This small molecule binds to this protein.
Small molecule (SMILES): CC(=O)N[C@H]1[C@H]([C@H](O)[C@H](O)CO)O[C@@](OC[C@H]2O[C@@H](O)[C@H](O)[C@@H](O)[C@H]2O)(C(=O)O)C[C@@H]1O

Sequence of chain 1.A:
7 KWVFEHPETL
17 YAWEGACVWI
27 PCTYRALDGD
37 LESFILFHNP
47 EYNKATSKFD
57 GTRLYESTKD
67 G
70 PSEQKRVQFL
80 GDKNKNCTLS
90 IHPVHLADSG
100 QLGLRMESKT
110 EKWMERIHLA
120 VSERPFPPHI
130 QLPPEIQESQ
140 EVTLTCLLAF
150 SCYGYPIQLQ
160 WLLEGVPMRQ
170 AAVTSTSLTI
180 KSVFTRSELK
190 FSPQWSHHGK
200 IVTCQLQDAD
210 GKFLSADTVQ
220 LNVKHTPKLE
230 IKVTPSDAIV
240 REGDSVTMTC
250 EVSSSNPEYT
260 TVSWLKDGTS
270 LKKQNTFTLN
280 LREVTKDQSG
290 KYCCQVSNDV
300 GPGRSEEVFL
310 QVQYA

Binding-site contacts:
Ligand atom O1A contacts residue ARG104 of chain 1.A at 2.5 Å (salt-bridge).
Ligand atom C9 contacts residue MET113 of chain 1.A at 3.8 Å (hydrophobic).
Ligand atom O8 contacts residue MET113 of chain 1.A at 2.7 Å (h-bond).
Ligand atom O1A contacts residue MET113 of chain 1.A at 4.0 Å.
Ligand atom C8 contacts residue MET113 of chain 1.A at 4.0 Å (hydrophobic).
Ligand atom O9 contacts residue MET113 of chain 1.A at 3.0 Å (h-bond).
Ligand atom O1A contacts residue PHE55 of chain 1.A at 3.4 Å.
Ligand atom C7 contacts residue TRP112 of chain 1.A at 4.0 Å (hydrophobic).
Ligand atom C5 contacts residue PHE55 of chain 1.A at 4.2 Å (hydrophobic).
Ligand atom O9 contacts residue TRP112 of chain 1.A at 4.1 Å.
Ligand atom C9 contacts residue TRP112 of chain 1.A at 3.6 Å (hydrophobic).
Ligand atom C6 contacts residue LYS111 of chain 1.A at 4.0 Å.
Ligand atom C5 contacts residue LYS111 of chain 1.A at 3.9 Å.
Ligand atom C4 contacts residue GLU110 of chain 1.A at 3.2 Å.
Ligand atom O1B contacts residue ARG104 of chain 1.A at 3.2 Å (salt-bridge).
Ligand atom O8 contacts residue TRP112 of chain 1.A at 3.6 Å.
Ligand atom O1B contacts residue LYS111 of chain 1.A at 3.8 Å.
Ligand atom N5 contacts residue LYS111 of chain 1.A at 3.2 Å (salt-bridge).
Ligand atom C5 contacts residue GLU110 of chain 1.A at 3.4 Å.
Ligand atom O3 contacts residue ARG115 of chain 1.A at 3.8 Å.
Ligand atom N5 contacts residue GLU110 of chain 1.A at 2.5 Å (salt-bridge).
Ligand atom C10 contacts residue GLU110 of chain 1.A at 3.1 Å.
Ligand atom C11 contacts residue GLU110 of chain 1.A at 3.2 Å.
Ligand atom C11 contacts residue TRP112 of chain 1.A at 3.7 Å (hydrophobic).
Ligand atom O4 contacts residue PHE55 of chain 1.A at 3.9 Å.
Ligand atom C1 contacts residue ARG104 of chain 1.A at 3.3 Å.
Ligand atom C4 contacts residue LYS111 of chain 1.A at 3.9 Å.
Ligand atom C6 contacts residue PHE55 of chain 1.A at 3.7 Å (hydrophobic).
Ligand atom C4 contacts residue TYR48 of chain 1.A at 3.9 Å (hydrophobic).
Ligand atom O9 contacts residue ARG115 of chain 1.A at 4.1 Å.
Ligand atom C10 contacts residue TRP112 of chain 1.A at 3.9 Å (hydrophobic).
Ligand atom O4 contacts residue GLU110 of chain 1.A at 3.0 Å (salt-bridge).
Ligand atom C5 contacts residue TYR48 of chain 1.A at 3.7 Å (hydrophobic).
Ligand atom C6 contacts residue TYR48 of chain 1.A at 3.9 Å (hydrophobic).
Ligand atom O4 contacts residue ARG115 of chain 1.A at 3.5 Å (salt-bridge).
Ligand atom C4 contacts residue PHE55 of chain 1.A at 3.7 Å (hydrophobic).
Ligand atom C3 contacts residue TYR48 of chain 1.A at 4.0 Å (hydrophobic).
Ligand atom C1 contacts residue PHE55 of chain 1.A at 4.1 Å (hydrophobic).
Ligand atom O10 contacts residue GLU110 of chain 1.A at 4.1 Å.
Ligand atom C4 contacts residue ARG115 of chain 1.A at 4.1 Å.